Binding-site contacts:
Ligand atom C8 contacts residue PRO150 of chain 1.B at 3.5 Å (hydrophobic).
Ligand atom O23 contacts residue LYS98 of chain 1.B at 2.7 Å (salt-bridge).
Ligand atom C21 contacts residue GLY54 of chain 1.B at 3.6 Å.
Ligand atom N7 contacts residue LEU51 of chain 1.B at 3.7 Å.
Ligand atom C3 contacts residue VAL96 of chain 1.B at 3.8 Å (hydrophobic).
Ligand atom C21 contacts residue VAL59 of chain 1.B at 3.7 Å (hydrophobic).
Ligand atom C22 contacts residue VAL59 of chain 1.B at 3.8 Å (hydrophobic).
Ligand atom C9 contacts residue PRO150 of chain 1.B at 3.6 Å (hydrophobic).
Ligand atom O14 contacts residue SER214 of chain 1.B at 3.1 Å (h-bond).
Ligand atom O25 contacts residue ASN195 of chain 1.B at 3.7 Å.
Ligand atom C26 contacts residue ASN195 of chain 1.B at 3.5 Å.
Ligand atom O14 contacts residue LYS98 of chain 1.B at 2.8 Å (salt-bridge).
Ligand atom C27 contacts residue TYR145 of chain 1.B at 3.3 Å (hydrophobic).
Ligand atom C1 contacts residue VAL96 of chain 1.B at 3.3 Å (hydrophobic).
Ligand atom N10 contacts residue VAL96 of chain 1.B at 3.6 Å.
Ligand atom C24 contacts residue LYS98 of chain 1.B at 3.2 Å.
Ligand atom O23 contacts residue VAL59 of chain 1.B at 3.8 Å.
Ligand atom N2 contacts residue VAL146 of chain 1.B at 3.1 Å (h-bond).
Ligand atom N10 contacts residue LEU197 of chain 1.B at 3.6 Å.
Ligand atom C19 contacts residue LEU51 of chain 1.B at 3.7 Å (hydrophobic).
Ligand atom N13 contacts residue LYS98 of chain 1.B at 3.7 Å.
Ligand atom C21 contacts residue GLN53 of chain 1.B at 3.6 Å.
Ligand atom N2 contacts residue TYR145 of chain 1.B at 3.6 Å.
Ligand atom C11 contacts residue PRO150 of chain 1.B at 3.7 Å (hydrophobic).
Ligand atom C12 contacts residue LEU197 of chain 1.B at 3.5 Å (hydrophobic).
Ligand atom N13 contacts residue THR143 of chain 1.B at 2.9 Å (h-bond).
Ligand atom N13 contacts residue GLU144 of chain 1.B at 3.0 Å (salt-bridge).
Ligand atom C4 contacts residue LEU51 of chain 1.B at 3.8 Å (hydrophobic).
Ligand atom N2 contacts residue VAL96 of chain 1.B at 3.3 Å.
Ligand atom C12 contacts residue THR143 of chain 1.B at 3.6 Å.
Ligand atom C22 contacts residue GLY54 of chain 1.B at 3.8 Å.
Ligand atom O14 contacts residue LEU197 of chain 1.B at 3.5 Å.
Ligand atom N13 contacts residue LEU197 of chain 1.B at 3.8 Å.
Ligand atom C6 contacts residue LEU197 of chain 1.B at 3.8 Å (hydrophobic).
Ligand atom C26 contacts residue ARG194 of chain 1.B at 3.5 Å.
Ligand atom C12 contacts residue GLU144 of chain 1.B at 3.6 Å.
Ligand atom C3 contacts residue VAL146 of chain 1.B at 3.4 Å (hydrophobic).
Ligand atom C19 contacts residue PRO150 of chain 1.B at 3.8 Å (hydrophobic).
Ligand atom N10 contacts residue GLU144 of chain 1.B at 3.0 Å (salt-bridge).
Ligand atom C12 contacts residue LYS98 of chain 1.B at 3.5 Å.

The protein below binds the small molecule below.
Small molecule (SMILES): CO[C@@]1(c2cccc(-c3cn(C)c4cnc(NC(N)=O)cc34)n2)CCOC1

Sequence of chain 1.B:
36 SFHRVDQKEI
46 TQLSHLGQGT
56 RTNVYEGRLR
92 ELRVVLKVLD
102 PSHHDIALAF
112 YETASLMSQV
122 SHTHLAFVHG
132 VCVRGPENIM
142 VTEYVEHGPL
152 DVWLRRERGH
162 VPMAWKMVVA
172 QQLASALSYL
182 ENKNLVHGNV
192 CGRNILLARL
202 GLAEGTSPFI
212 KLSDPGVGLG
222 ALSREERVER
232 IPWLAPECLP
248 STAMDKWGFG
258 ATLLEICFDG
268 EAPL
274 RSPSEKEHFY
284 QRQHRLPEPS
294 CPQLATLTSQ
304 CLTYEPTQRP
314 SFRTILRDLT